A small-molecule ligand and the protein it binds are described below.
Small molecule (SMILES): CC(=O)N[C@H]1[C@H](O[C@H]2[C@H](O)[C@@H](NC(C)=O)CO[C@@H]2CO)O[C@H](CO)[C@@H](O)[C@@H]1O

Binding-site contacts:
Ligand atom O4 contacts residue THR205 of chain 1.C at 4.3 Å.
Ligand atom C2 contacts residue ASN203 of chain 1.C at 2.5 Å.
Ligand atom C6 contacts residue ALA206 of chain 1.C at 4.2 Å (hydrophobic).
Ligand atom O7 contacts residue ASN203 of chain 1.C at 3.9 Å.
Ligand atom C1 contacts residue THR205 of chain 1.C at 4.1 Å.
Ligand atom C5 contacts residue ASN203 of chain 1.C at 3.7 Å.
Ligand atom O5 contacts residue ASN203 of chain 1.C at 2.4 Å (h-bond).
Ligand atom C2 contacts residue THR205 of chain 1.C at 4.5 Å.
Ligand atom C4 contacts residue THR205 of chain 1.C at 4.2 Å.
Ligand atom C4 contacts residue ASN203 of chain 1.C at 4.3 Å.
Ligand atom C3 contacts residue THR205 of chain 1.C at 4.0 Å.
Ligand atom C1 contacts residue ASN203 of chain 1.C at 1.4 Å.
Ligand atom C5 contacts residue THR205 of chain 1.C at 3.7 Å.
Ligand atom C7 contacts residue ASN203 of chain 1.C at 3.2 Å.
Ligand atom C8 contacts residue LYS202 of chain 1.C at 4.5 Å.
Ligand atom C3 contacts residue ASN203 of chain 1.C at 3.8 Å.
Ligand atom N2 contacts residue ASN203 of chain 1.C at 2.9 Å (h-bond).
Ligand atom C8 contacts residue ASN203 of chain 1.C at 3.5 Å.
Ligand atom O5 contacts residue THR205 of chain 1.C at 4.3 Å.

Sequence of chain 1.C:
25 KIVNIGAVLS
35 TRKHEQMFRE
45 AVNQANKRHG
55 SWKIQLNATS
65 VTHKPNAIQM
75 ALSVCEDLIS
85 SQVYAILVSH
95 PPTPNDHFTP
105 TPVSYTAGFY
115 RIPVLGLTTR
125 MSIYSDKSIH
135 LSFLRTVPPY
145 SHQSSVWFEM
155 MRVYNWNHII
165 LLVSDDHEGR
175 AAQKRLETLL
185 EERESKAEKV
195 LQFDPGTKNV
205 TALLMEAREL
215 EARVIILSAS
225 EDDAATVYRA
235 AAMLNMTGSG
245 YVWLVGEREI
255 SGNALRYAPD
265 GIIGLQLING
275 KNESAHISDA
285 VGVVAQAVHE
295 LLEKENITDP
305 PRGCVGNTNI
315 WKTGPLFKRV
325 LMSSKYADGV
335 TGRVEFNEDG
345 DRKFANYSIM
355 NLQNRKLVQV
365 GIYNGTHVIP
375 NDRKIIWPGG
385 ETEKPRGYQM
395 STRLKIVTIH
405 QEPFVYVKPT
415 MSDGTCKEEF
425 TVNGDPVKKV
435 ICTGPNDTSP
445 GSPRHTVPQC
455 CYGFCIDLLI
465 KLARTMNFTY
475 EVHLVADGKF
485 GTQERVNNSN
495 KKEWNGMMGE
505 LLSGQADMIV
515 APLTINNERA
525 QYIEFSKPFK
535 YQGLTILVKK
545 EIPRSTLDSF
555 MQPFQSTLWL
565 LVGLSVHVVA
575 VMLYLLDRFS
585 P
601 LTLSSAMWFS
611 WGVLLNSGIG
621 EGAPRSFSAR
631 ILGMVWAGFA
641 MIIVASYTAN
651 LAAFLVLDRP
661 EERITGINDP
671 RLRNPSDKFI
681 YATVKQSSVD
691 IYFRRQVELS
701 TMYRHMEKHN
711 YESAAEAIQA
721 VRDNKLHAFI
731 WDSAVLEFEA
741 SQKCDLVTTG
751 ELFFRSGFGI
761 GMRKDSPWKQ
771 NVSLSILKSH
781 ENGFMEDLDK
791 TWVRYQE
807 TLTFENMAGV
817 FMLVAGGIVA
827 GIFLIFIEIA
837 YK